Sequence of chain 1.NA:
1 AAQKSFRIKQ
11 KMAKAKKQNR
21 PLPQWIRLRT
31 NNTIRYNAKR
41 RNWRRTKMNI

Binding-site contacts:
Ligand atom C34 contacts residue ASN49 of chain 1.NA at 4.3 Å.
Ligand atom C44 contacts residue ARG23 of chain 1.LA at 4.2 Å.
Ligand atom N24 contacts residue GLY22 of chain 1.LA at 4.3 Å.
Ligand atom O41 contacts residue THR60 of chain 1.LA at 3.9 Å.
Ligand atom O54 contacts residue ARG23 of chain 1.LA at 4.0 Å.
Ligand atom C44 contacts residue MG1 of chain 1.JPA at 4.5 Å.
Ligand atom N64 contacts residue MG1 of chain 1.JPA at 3.3 Å.
Ligand atom O44 contacts residue ARG23 of chain 1.LA at 3.3 Å (salt-bridge).
Ligand atom O44 contacts residue ARG24 of chain 1.LA at 4.3 Å.
Ligand atom C34 contacts residue ARG24 of chain 1.LA at 4.4 Å.
Ligand atom O34 contacts residue MG1 of chain 1.JPA at 3.9 Å.
Ligand atom O53 contacts residue MG1 of chain 1.JPA at 3.6 Å.
Ligand atom C64 contacts residue MG1 of chain 1.JPA at 4.0 Å.
Ligand atom C24 contacts residue ARG23 of chain 1.LA at 4.0 Å.
Ligand atom O34 contacts residue MET48 of chain 1.NA at 3.7 Å.
Ligand atom C54 contacts residue MG1 of chain 1.JPA at 3.7 Å.
Ligand atom C34 contacts residue ARG23 of chain 1.LA at 4.0 Å.
Ligand atom O34 contacts residue ASN49 of chain 1.NA at 3.5 Å (h-bond).
Ligand atom C44 contacts residue ASN49 of chain 1.NA at 4.4 Å.
Ligand atom N64 contacts residue ASN49 of chain 1.NA at 3.2 Å (h-bond).
Ligand atom O31 contacts residue THR60 of chain 1.LA at 4.5 Å.
Ligand atom N24 contacts residue ARG23 of chain 1.LA at 3.0 Å (salt-bridge).

This small molecule binds to this protein.
Small molecule (SMILES): NC[C@@H]1O[C@H](O[C@H]2[C@@H](O)[C@H](O[C@@H]3[C@@H](O)[C@H](N)C[C@H](N)[C@H]3O[C@H]3O[C@H](CO)[C@@H](O)[C@H](O)[C@H]3N)O[C@@H]2CO)[C@H](N)[C@@H](O)[C@@H]1O

Sequence of chain 1.LA:
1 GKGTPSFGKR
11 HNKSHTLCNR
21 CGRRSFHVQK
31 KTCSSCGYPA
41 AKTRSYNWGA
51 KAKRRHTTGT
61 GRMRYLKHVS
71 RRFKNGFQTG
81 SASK